The small molecule below binds the protein below.
Small molecule (SMILES): O=P(O)(O)OC[C@H]1O[C@](O)(CO)[C@@H](O)[C@@H]1O

Binding-site contacts:
Ligand atom O2P contacts residue LYS274 of chain 1.A at 3.6 Å (salt-bridge).
Ligand atom O1 contacts residue LYS274 of chain 1.A at 3.2 Å.
Ligand atom C4 contacts residue GLY246 of chain 1.A at 3.0 Å.
Ligand atom C5 contacts residue GLY246 of chain 1.A at 3.8 Å.
Ligand atom C1 contacts residue LEU275 of chain 1.A at 3.7 Å (hydrophobic).
Ligand atom O1P contacts residue ARG243 of chain 1.B at 2.8 Å (salt-bridge).
Ligand atom O4 contacts residue MET248 of chain 1.A at 3.4 Å (h-bond).
Ligand atom O2P contacts residue TYR215 of chain 1.A at 2.6 Å (h-bond).
Ligand atom C1 contacts residue PO41 of chain 1.G at 3.5 Å.
Ligand atom O3 contacts residue GLY122 of chain 1.A at 3.8 Å.
Ligand atom P contacts residue LYS274 of chain 1.A at 3.7 Å.
Ligand atom C4 contacts residue MET248 of chain 1.A at 3.5 Å (hydrophobic).
Ligand atom O3 contacts residue MET248 of chain 1.A at 2.9 Å (h-bond).
Ligand atom O3P contacts residue ASN212 of chain 1.A at 3.0 Å (h-bond).
Ligand atom C6 contacts residue LYS274 of chain 1.A at 3.7 Å.
Ligand atom C2 contacts residue PO41 of chain 1.G at 3.9 Å.
Ligand atom O2P contacts residue TYR264 of chain 1.A at 2.6 Å (h-bond).
Ligand atom O3 contacts residue SER247 of chain 1.A at 3.8 Å.
Ligand atom O2 contacts residue GLY122 of chain 1.A at 3.9 Å.
Ligand atom C6 contacts residue TYR264 of chain 1.A at 3.7 Å (hydrophobic).
Ligand atom C3 contacts residue ASP121 of chain 1.A at 3.6 Å.
Ligand atom C1 contacts residue GLU280 of chain 1.A at 3.2 Å.
Ligand atom O2 contacts residue PO41 of chain 1.G at 2.9 Å (h-bond).
Ligand atom O1P contacts residue ASN212 of chain 1.A at 3.9 Å.
Ligand atom O3P contacts residue TYR264 of chain 1.A at 3.6 Å.
Ligand atom C5 contacts residue LYS274 of chain 1.A at 3.6 Å.
Ligand atom O1 contacts residue PO41 of chain 1.G at 3.4 Å (h-bond).
Ligand atom O3P contacts residue ARG243 of chain 1.B at 3.8 Å.
Ligand atom P contacts residue TYR215 of chain 1.A at 3.7 Å.
Ligand atom C6 contacts residue TYR244 of chain 1.A at 3.3 Å (hydrophobic).
Ligand atom O6 contacts residue TYR264 of chain 1.A at 3.4 Å.
Ligand atom O5 contacts residue LYS274 of chain 1.A at 2.8 Å (salt-bridge).
Ligand atom C6 contacts residue GLY246 of chain 1.A at 3.8 Å.
Ligand atom O3 contacts residue ASP121 of chain 1.A at 2.6 Å (salt-bridge).
Ligand atom O6 contacts residue LYS274 of chain 1.A at 2.7 Å (salt-bridge).
Ligand atom O3P contacts residue TYR244 of chain 1.A at 2.7 Å (h-bond).
Ligand atom O4 contacts residue GLY246 of chain 1.A at 3.8 Å.
Ligand atom C3 contacts residue MET248 of chain 1.A at 3.5 Å (hydrophobic).
Ligand atom P contacts residue TYR264 of chain 1.A at 3.7 Å.
Ligand atom P contacts residue ASN212 of chain 1.A at 3.8 Å.

Sequence of chain 1.A:
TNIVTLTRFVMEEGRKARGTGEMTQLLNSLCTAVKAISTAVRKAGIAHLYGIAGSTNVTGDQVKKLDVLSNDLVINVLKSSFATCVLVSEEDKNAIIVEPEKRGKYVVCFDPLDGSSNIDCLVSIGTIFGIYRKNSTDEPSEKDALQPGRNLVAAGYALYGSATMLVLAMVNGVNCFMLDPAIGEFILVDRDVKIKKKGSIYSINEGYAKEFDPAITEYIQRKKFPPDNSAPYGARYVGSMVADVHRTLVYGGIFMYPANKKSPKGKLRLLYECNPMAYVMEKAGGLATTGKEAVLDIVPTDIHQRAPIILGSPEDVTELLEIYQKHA

Sequence of chain 1.B:
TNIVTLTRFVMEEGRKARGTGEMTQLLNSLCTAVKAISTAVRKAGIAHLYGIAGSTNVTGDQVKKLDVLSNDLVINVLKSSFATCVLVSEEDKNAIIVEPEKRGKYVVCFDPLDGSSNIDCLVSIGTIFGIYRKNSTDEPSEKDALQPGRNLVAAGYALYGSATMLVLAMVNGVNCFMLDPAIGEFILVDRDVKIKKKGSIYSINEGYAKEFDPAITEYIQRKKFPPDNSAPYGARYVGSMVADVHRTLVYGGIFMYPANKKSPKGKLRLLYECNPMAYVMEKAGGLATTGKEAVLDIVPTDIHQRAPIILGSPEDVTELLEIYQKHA